Sequence of chain 58.E:
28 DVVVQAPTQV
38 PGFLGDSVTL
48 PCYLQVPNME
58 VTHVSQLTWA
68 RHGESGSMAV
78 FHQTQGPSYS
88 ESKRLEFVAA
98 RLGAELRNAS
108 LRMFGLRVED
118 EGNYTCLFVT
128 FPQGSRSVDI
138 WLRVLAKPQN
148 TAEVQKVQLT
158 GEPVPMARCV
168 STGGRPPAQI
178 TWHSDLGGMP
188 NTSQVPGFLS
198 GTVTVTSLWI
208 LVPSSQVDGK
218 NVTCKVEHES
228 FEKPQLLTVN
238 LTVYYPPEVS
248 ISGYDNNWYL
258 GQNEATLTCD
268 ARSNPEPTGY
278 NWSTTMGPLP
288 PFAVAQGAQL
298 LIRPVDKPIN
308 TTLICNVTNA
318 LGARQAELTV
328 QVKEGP

This small molecule binds to this protein.
Small molecule (SMILES): CC(=O)N[C@H]1[C@H](O[C@H]2[C@H](O)[C@@H](NC(C)=O)CO[C@@H]2CO)O[C@H](CO)[C@@H](O)[C@@H]1O

Binding-site contacts:
Ligand atom O7 contacts residue ASN188 of chain 58.E at 4.2 Å.
Ligand atom C3 contacts residue ASN188 of chain 58.E at 3.9 Å.
Ligand atom O6 contacts residue ASN188 of chain 58.E at 4.5 Å.
Ligand atom O5 contacts residue ASN188 of chain 58.E at 2.3 Å (h-bond).
Ligand atom C7 contacts residue ASN188 of chain 58.E at 3.9 Å.
Ligand atom C5 contacts residue ASN188 of chain 58.E at 3.6 Å.
Ligand atom C4 contacts residue ASN188 of chain 58.E at 4.2 Å.
Ligand atom C2 contacts residue ASN188 of chain 58.E at 2.6 Å.
Ligand atom C1 contacts residue ASN188 of chain 58.E at 1.4 Å.
Ligand atom N2 contacts residue ASN188 of chain 58.E at 3.1 Å (h-bond).